A protein and the small-molecule ligand that binds it are described below.
Small molecule (SMILES): CC(=O)N[C@@H]1[C@@H](O)[C@H](O)[C@@H](CO)O[C@H]1O

Sequence of chain 1.B:
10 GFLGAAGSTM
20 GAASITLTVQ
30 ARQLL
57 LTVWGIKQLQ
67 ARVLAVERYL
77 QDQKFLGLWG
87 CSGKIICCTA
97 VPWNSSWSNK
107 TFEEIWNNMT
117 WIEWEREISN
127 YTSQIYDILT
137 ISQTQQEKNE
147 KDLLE

Binding-site contacts:
Ligand atom C1 contacts residue SER102 of chain 1.B at 3.8 Å.
Ligand atom C3 contacts residue ASN100 of chain 1.B at 3.9 Å.
Ligand atom C5 contacts residue ASN100 of chain 1.B at 3.6 Å.
Ligand atom C2 contacts residue ASN100 of chain 1.B at 2.6 Å.
Ligand atom C5 contacts residue SER102 of chain 1.B at 4.1 Å.
Ligand atom C8 contacts residue ASN100 of chain 1.B at 4.2 Å.
Ligand atom C4 contacts residue ASN100 of chain 1.B at 4.2 Å.
Ligand atom N2 contacts residue ASN100 of chain 1.B at 3.1 Å.
Ligand atom C1 contacts residue ASN100 of chain 1.B at 1.4 Å.
Ligand atom C7 contacts residue ASN100 of chain 1.B at 4.1 Å.
Ligand atom O5 contacts residue ASN100 of chain 1.B at 2.3 Å (h-bond).
Ligand atom O5 contacts residue SER102 of chain 1.B at 3.8 Å.
Ligand atom O5 contacts residue TRP103 of chain 1.B at 4.2 Å.